Binding-site contacts:
Ligand atom CZ3 contacts residue GLY21 of chain 1.V at 3.6 Å.
Ligand atom C contacts residue THR50 of chain 1.V at 3.9 Å.
Ligand atom CA contacts residue SER51 of chain 1.L at 3.9 Å.
Ligand atom NE1 contacts residue ALA44 of chain 1.V at 3.9 Å.
Ligand atom CD1 contacts residue GLN45 of chain 1.V at 3.6 Å.
Ligand atom OXT contacts residue HIS31 of chain 1.V at 3.9 Å.
Ligand atom O contacts residue THR47 of chain 1.V at 3.5 Å.
Ligand atom OXT contacts residue HIS49 of chain 1.V at 3.9 Å.
Ligand atom CG contacts residue SER51 of chain 1.L at 3.8 Å.
Ligand atom CB contacts residue THR28 of chain 1.L at 3.5 Å.
Ligand atom CZ2 contacts residue THR50 of chain 1.V at 4.0 Å.
Ligand atom CE2 contacts residue THR50 of chain 1.V at 3.9 Å.
Ligand atom N contacts residue ASP27 of chain 1.L at 3.2 Å (salt-bridge).
Ligand atom N contacts residue THR28 of chain 1.L at 2.8 Å (h-bond).
Ligand atom C contacts residue GLY25 of chain 1.L at 3.5 Å.
Ligand atom NE1 contacts residue GLN45 of chain 1.V at 2.8 Å (h-bond).
Ligand atom CA contacts residue THR23 of chain 1.L at 3.9 Å.
Ligand atom OXT contacts residue THR47 of chain 1.V at 2.5 Å (h-bond).
Ligand atom CD1 contacts residue SER51 of chain 1.L at 3.4 Å.
Ligand atom OXT contacts residue THR50 of chain 1.V at 2.8 Å (h-bond).
Ligand atom CB contacts residue SER51 of chain 1.L at 3.4 Å.
Ligand atom CE3 contacts residue HIS32 of chain 1.V at 4.0 Å.
Ligand atom CA contacts residue THR28 of chain 1.L at 3.2 Å.
Ligand atom CA contacts residue GLY25 of chain 1.L at 3.5 Å.
Ligand atom CD2 contacts residue THR50 of chain 1.V at 4.0 Å.
Ligand atom N contacts residue GLY25 of chain 1.L at 2.7 Å (h-bond).
Ligand atom CD1 contacts residue THR47 of chain 1.V at 3.7 Å.
Ligand atom CE2 contacts residue GLN45 of chain 1.V at 3.9 Å.
Ligand atom O contacts residue SER51 of chain 1.L at 2.8 Å (h-bond).
Ligand atom CH2 contacts residue GLY21 of chain 1.V at 3.5 Å.
Ligand atom C contacts residue THR47 of chain 1.V at 3.4 Å.
Ligand atom CZ2 contacts residue ALA44 of chain 1.V at 3.9 Å (hydrophobic).
Ligand atom O contacts residue ARG24 of chain 1.L at 3.6 Å.
Ligand atom O contacts residue GLY25 of chain 1.L at 3.1 Å (h-bond).
Ligand atom CB contacts residue THR23 of chain 1.L at 3.7 Å.
Ligand atom N contacts residue ARG24 of chain 1.L at 4.0 Å.
Ligand atom N contacts residue THR23 of chain 1.L at 3.0 Å (h-bond).
Ligand atom CE2 contacts residue ALA44 of chain 1.V at 4.0 Å (hydrophobic).
Ligand atom CZ2 contacts residue ILE53 of chain 1.V at 4.0 Å (hydrophobic).
Ligand atom C contacts residue SER51 of chain 1.L at 3.6 Å.

A protein and the small-molecule ligand that binds it are described below.
Small molecule (SMILES): N[C@@H](Cc1c[nH]c2ccccc12)C(=O)O

Sequence of chain 1.V:
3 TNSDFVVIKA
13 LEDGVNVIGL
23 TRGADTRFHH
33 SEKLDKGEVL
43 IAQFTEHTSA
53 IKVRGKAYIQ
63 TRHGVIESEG

Sequence of chain 1.L:
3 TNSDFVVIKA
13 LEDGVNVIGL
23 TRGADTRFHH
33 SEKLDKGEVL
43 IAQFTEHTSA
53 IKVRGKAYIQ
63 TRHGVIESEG